Binding-site contacts:
Ligand atom C34 contacts residue GLY98 of chain 1.A at 3.4 Å.
Ligand atom C42 contacts residue GLU93 of chain 1.A at 3.8 Å.
Ligand atom N44 contacts residue GLU93 of chain 1.A at 2.9 Å (salt-bridge).
Ligand atom N3 contacts residue VAL35 of chain 1.A at 3.9 Å.
Ligand atom O43 contacts residue ALA47 of chain 1.A at 3.7 Å.
Ligand atom C35 contacts residue TYR94 of chain 1.A at 3.8 Å (hydrophobic).
Ligand atom C6 contacts residue VAL35 of chain 1.A at 3.9 Å (hydrophobic).
Ligand atom C54 contacts residue ASN97 of chain 1.A at 3.8 Å.
Ligand atom N44 contacts residue LEU147 of chain 1.A at 3.3 Å.
Ligand atom N32 contacts residue LEU27 of chain 1.A at 4.0 Å.
Ligand atom C35 contacts residue GLY98 of chain 1.A at 3.6 Å.
Ligand atom O48 contacts residue GLY98 of chain 1.A at 3.7 Å.
Ligand atom O48 contacts residue TYR94 of chain 1.A at 3.7 Å.
Ligand atom C50 contacts residue LEU27 of chain 1.A at 4.0 Å (hydrophobic).
Ligand atom C54 contacts residue GLY98 of chain 1.A at 3.9 Å.
Ligand atom C42 contacts residue LEU147 of chain 1.A at 3.5 Å (hydrophobic).
Ligand atom C33 contacts residue GLY98 of chain 1.A at 3.6 Å.
Ligand atom C33 contacts residue MET95 of chain 1.A at 3.8 Å (hydrophobic).
Ligand atom C42 contacts residue MET95 of chain 1.A at 3.7 Å (hydrophobic).
Ligand atom C5 contacts residue LEU147 of chain 1.A at 3.5 Å (hydrophobic).
Ligand atom O48 contacts residue GLU96 of chain 1.A at 2.8 Å (salt-bridge).
Ligand atom C21 contacts residue LEU27 of chain 1.A at 3.8 Å (hydrophobic).
Ligand atom C38 contacts residue LEU27 of chain 1.A at 3.8 Å (hydrophobic).
Ligand atom C33 contacts residue LEU27 of chain 1.A at 3.8 Å (hydrophobic).
Ligand atom N44 contacts residue ALA47 of chain 1.A at 3.5 Å.
Ligand atom N32 contacts residue MET95 of chain 1.A at 3.6 Å (h-bond).
Ligand atom O43 contacts residue TYR94 of chain 1.A at 3.4 Å.
Ligand atom C42 contacts residue ALA47 of chain 1.A at 3.5 Å (hydrophobic).
Ligand atom C35 contacts residue GLU96 of chain 1.A at 3.9 Å.
Ligand atom C34 contacts residue MET95 of chain 1.A at 3.1 Å (hydrophobic).
Ligand atom O43 contacts residue MET95 of chain 1.A at 2.8 Å (h-bond).
Ligand atom N20 contacts residue ASP102 of chain 1.A at 4.0 Å.
Ligand atom O43 contacts residue GLU93 of chain 1.A at 3.8 Å.
Ligand atom C34 contacts residue TYR94 of chain 1.A at 3.6 Å (hydrophobic).
Ligand atom C54 contacts residue GLU96 of chain 1.A at 3.1 Å.
Ligand atom C4 contacts residue LEU147 of chain 1.A at 3.8 Å (hydrophobic).
Ligand atom C7 contacts residue VAL35 of chain 1.A at 3.8 Å (hydrophobic).
Ligand atom C36 contacts residue GLY98 of chain 1.A at 4.0 Å.
Ligand atom N44 contacts residue THR92 of chain 1.A at 3.7 Å.
Ligand atom C38 contacts residue GLY98 of chain 1.A at 4.0 Å.

This protein binds this small molecule.
Small molecule (SMILES): COc1cc(Nc2nn3c(NCC(C)(C)N)cc(C)nc3c2C(N)=O)cc(OC)c1

Sequence of chain 1.A:
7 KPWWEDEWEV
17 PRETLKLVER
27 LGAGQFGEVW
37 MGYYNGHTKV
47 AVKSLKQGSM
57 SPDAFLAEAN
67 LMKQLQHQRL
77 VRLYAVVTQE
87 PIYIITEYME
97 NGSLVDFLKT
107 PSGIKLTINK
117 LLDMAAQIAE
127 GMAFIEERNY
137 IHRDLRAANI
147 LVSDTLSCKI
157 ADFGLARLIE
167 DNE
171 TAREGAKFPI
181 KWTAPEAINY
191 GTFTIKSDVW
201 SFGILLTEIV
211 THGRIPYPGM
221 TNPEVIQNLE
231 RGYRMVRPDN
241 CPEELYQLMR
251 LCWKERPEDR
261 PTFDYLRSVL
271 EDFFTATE